Binding-site contacts:
Ligand atom O7 contacts residue ASN212 of chain 21.E at 4.5 Å.
Ligand atom C1 contacts residue ASN212 of chain 21.E at 1.4 Å.
Ligand atom C1 contacts residue ILE211 of chain 21.E at 4.2 Å (hydrophobic).
Ligand atom O5 contacts residue ASN212 of chain 21.E at 2.4 Å (h-bond).
Ligand atom C2 contacts residue ASN212 of chain 21.E at 2.4 Å.
Ligand atom C5 contacts residue ASN212 of chain 21.E at 3.7 Å.
Ligand atom N2 contacts residue ILE211 of chain 21.E at 4.3 Å.
Ligand atom C3 contacts residue ASN212 of chain 21.E at 3.8 Å.
Ligand atom C4 contacts residue ASN212 of chain 21.E at 4.2 Å.
Ligand atom N2 contacts residue ASN212 of chain 21.E at 2.9 Å (h-bond).
Ligand atom C7 contacts residue ASN212 of chain 21.E at 3.9 Å.

A protein and the small-molecule ligand that binds it are described below.
Small molecule (SMILES): CC(=O)N[C@@H]1[C@@H](O)[C@H](O)[C@@H](CO)O[C@H]1O

Sequence of chain 21.E:
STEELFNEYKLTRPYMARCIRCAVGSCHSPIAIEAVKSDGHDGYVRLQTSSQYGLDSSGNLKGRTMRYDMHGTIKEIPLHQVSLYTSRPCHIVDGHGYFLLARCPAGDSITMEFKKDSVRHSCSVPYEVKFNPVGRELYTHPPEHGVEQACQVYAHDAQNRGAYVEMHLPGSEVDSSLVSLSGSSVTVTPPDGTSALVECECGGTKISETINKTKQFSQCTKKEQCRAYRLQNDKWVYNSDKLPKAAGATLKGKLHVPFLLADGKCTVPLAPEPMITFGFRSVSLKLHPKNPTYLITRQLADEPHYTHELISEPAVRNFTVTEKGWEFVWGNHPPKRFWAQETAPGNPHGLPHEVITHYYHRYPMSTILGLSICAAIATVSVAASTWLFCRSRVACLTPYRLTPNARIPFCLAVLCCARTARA